Sequence of chain 1.C:
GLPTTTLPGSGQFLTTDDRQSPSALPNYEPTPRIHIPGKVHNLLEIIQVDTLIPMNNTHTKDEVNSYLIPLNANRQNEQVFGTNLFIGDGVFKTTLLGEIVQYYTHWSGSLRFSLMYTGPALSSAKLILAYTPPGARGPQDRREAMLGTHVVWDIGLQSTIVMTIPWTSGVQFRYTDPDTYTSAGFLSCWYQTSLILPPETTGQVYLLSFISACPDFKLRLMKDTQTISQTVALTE

This protein binds this small molecule.
Small molecule (SMILES): Cc1cc(CCCOc2c(C)cc(-c3noc(C(F)(F)F)n3)cc2C)on1

Sequence of chain 2.C:
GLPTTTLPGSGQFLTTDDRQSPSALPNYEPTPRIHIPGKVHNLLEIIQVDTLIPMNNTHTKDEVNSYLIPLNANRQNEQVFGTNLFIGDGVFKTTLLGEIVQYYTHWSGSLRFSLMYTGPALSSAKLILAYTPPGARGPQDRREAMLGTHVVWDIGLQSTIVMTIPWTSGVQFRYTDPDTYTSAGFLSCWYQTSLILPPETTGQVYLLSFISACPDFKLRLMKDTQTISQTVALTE

Binding-site contacts:
Ligand atom CM2 contacts residue MET224 of chain 1.A at 3.5 Å (hydrophobic).
Ligand atom C6B contacts residue TYR152 of chain 1.A at 3.6 Å (hydrophobic).
Ligand atom F3 contacts residue TYR152 of chain 1.A at 3.6 Å.
Ligand atom C4B contacts residue TYR152 of chain 1.A at 3.6 Å (hydrophobic).
Ligand atom C3A contacts residue PHE186 of chain 1.A at 3.1 Å (hydrophobic).
Ligand atom F3 contacts residue ALA150 of chain 1.A at 3.0 Å.
Ligand atom C3B contacts residue MET224 of chain 1.A at 3.6 Å (hydrophobic).
Ligand atom N1A contacts residue PHE186 of chain 1.A at 3.5 Å.
Ligand atom F3 contacts residue SER175 of chain 1.A at 2.8 Å.
Ligand atom F2 contacts residue VAL176 of chain 1.A at 2.7 Å.
Ligand atom O1A contacts residue PHE186 of chain 1.A at 3.4 Å.
Ligand atom N3A contacts residue TYR152 of chain 1.A at 3.5 Å.
Ligand atom CM6 contacts residue TYR152 of chain 1.A at 3.4 Å (hydrophobic).
Ligand atom C1C contacts residue TYR128 of chain 1.A at 3.3 Å (hydrophobic).
Ligand atom O1A contacts residue PRO174 of chain 1.A at 3.4 Å.
Ligand atom C4 contacts residue LEU106 of chain 1.A at 3.3 Å (hydrophobic).
Ligand atom F1 contacts residue MET224 of chain 1.A at 3.7 Å.
Ligand atom C2A contacts residue PHE186 of chain 1.A at 3.3 Å (hydrophobic).
Ligand atom N1A contacts residue ALA24 of chain 1.C at 3.3 Å.
Ligand atom CM4 contacts residue VAL176 of chain 1.A at 3.7 Å (hydrophobic).
Ligand atom O1A contacts residue ALA24 of chain 1.C at 3.4 Å.
Ligand atom N3A contacts residue PHE186 of chain 1.A at 3.1 Å.
Ligand atom N1A contacts residue PRO174 of chain 1.A at 3.5 Å.
Ligand atom F2 contacts residue PHE186 of chain 1.A at 3.1 Å.
Ligand atom C5B contacts residue TYR152 of chain 1.A at 3.4 Å (hydrophobic).
Ligand atom CM2 contacts residue TYR128 of chain 1.A at 3.4 Å (hydrophobic).
Ligand atom CM3 contacts residue ASN219 of chain 1.A at 3.5 Å.
Ligand atom CM4 contacts residue PHE186 of chain 1.A at 3.5 Å (hydrophobic).
Ligand atom C3 contacts residue LEU106 of chain 1.A at 3.4 Å (hydrophobic).
Ligand atom C2A contacts residue TYR152 of chain 1.A at 3.5 Å (hydrophobic).
Ligand atom F1 contacts residue PHE186 of chain 1.A at 3.3 Å.
Ligand atom C4 contacts residue TYR197 of chain 1.A at 3.7 Å (hydrophobic).
Ligand atom C3C contacts residue TYR128 of chain 1.A at 3.1 Å (hydrophobic).
Ligand atom CM4 contacts residue ALA150 of chain 1.A at 3.7 Å (hydrophobic).
Ligand atom CM6 contacts residue VAL191 of chain 1.A at 3.7 Å (hydrophobic).
Ligand atom C2C contacts residue TYR128 of chain 1.A at 3.2 Å (hydrophobic).
Ligand atom O1 contacts residue MET221 of chain 1.A at 3.7 Å.
Ligand atom F3 contacts residue VAL176 of chain 1.A at 3.6 Å.
Ligand atom F3 contacts residue PRO174 of chain 1.A at 3.1 Å.
Ligand atom C1C contacts residue TYR197 of chain 1.A at 3.7 Å (hydrophobic).

Sequence of chain 1.A:
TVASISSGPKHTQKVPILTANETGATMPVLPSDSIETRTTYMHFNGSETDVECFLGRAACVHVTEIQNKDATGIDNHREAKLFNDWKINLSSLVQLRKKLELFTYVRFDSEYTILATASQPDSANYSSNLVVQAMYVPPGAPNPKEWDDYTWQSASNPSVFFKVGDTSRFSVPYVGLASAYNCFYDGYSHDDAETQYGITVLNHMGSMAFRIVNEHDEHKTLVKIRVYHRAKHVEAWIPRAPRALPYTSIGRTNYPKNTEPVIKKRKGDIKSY